Sequence of chain 1.B:
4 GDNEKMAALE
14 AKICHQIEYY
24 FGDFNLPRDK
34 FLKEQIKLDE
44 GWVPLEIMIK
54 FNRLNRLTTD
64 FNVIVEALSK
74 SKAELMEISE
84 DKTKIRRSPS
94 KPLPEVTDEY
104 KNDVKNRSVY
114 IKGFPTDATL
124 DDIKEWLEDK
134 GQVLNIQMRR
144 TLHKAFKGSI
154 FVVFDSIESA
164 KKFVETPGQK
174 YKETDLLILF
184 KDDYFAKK

This small molecule binds to this protein.
Small molecule (SMILES): Nc1ncnc2c1ncn2[C@@H]1O[C@H](CO)[C@@H](O[P](=O)(O)OC[C@H]2O[C@@H](n3ccc(=O)[nH]c3=O)[C@H](O)[C@@H]2O[P](=O)(O)OC[C@H]2O[C@@H](n3cnc4c(N)ncnc43)[C@H](O)[C@@H]2O[P](=O)(O)OC[C@H]2O[C@@H](n3ccc(=O)[nH]c3=O)[C@H](O)[C@@H]2O[P](=O)(O)OC[C@H]2O[C@@H](n3ccc(=O)[nH]c3=O)[C@H](O)[C@@H]2O[P](=O)(O)OC[C@H]2O[C@@H](n3ccc(=O)[nH]c3=O)[C@H](O)[C@@H]2O[P](=O)(O)OC[C@H]2O[C@@H](n3ccc(=O)[nH]c3=O)[C@H](O)[C@@H]2O)[C@H]1O

Binding-site contacts:
Ligand atom OP2 contacts residue ASN55 of chain 1.B at 3.6 Å.
Ligand atom C4' contacts residue ARG56 of chain 1.B at 3.4 Å.
Ligand atom C4 contacts residue PHE34 of chain 1.B at 3.6 Å (hydrophobic).
Ligand atom O2 contacts residue TYR22 of chain 1.B at 3.6 Å.
Ligand atom C5 contacts residue TYR22 of chain 1.B at 3.3 Å (hydrophobic).
Ligand atom OP1 contacts residue ASN55 of chain 1.B at 3.4 Å (h-bond).
Ligand atom C4 contacts residue TYR22 of chain 1.B at 3.4 Å (hydrophobic).
Ligand atom C1' contacts residue ARG56 of chain 1.B at 3.5 Å.
Ligand atom C3' contacts residue ASP32 of chain 1.B at 3.3 Å.
Ligand atom O4' contacts residue LEU123 of chain 1.B at 3.5 Å.
Ligand atom N3 contacts residue LYS53 of chain 1.B at 2.9 Å (salt-bridge).
Ligand atom O2' contacts residue TYR23 of chain 1.B at 3.5 Å.
Ligand atom O2 contacts residue PHE54 of chain 1.B at 3.6 Å.
Ligand atom C5 contacts residue LYS33 of chain 1.B at 3.6 Å.
Ligand atom O2' contacts residue ASN55 of chain 1.B at 3.1 Å (h-bond).
Ligand atom C6 contacts residue LYS33 of chain 1.B at 3.5 Å.
Ligand atom O2' contacts residue LYS33 of chain 1.B at 2.9 Å (salt-bridge).
Ligand atom C5 contacts residue ILE139 of chain 1.B at 3.2 Å (hydrophobic).
Ligand atom O4 contacts residue ILE139 of chain 1.B at 2.8 Å (h-bond).
Ligand atom N3 contacts residue TYR22 of chain 1.B at 3.6 Å.
Ligand atom O4 contacts residue TYR22 of chain 1.B at 3.6 Å.
Ligand atom O4 contacts residue GLU37 of chain 1.B at 3.3 Å (salt-bridge).
Ligand atom O2 contacts residue GLN19 of chain 1.B at 2.9 Å (h-bond).
Ligand atom O2 contacts residue ARG56 of chain 1.B at 3.6 Å (salt-bridge).
Ligand atom O4 contacts residue ASN138 of chain 1.B at 3.4 Å.
Ligand atom O2' contacts residue PHE34 of chain 1.B at 3.5 Å.
Ligand atom O3' contacts residue ARG56 of chain 1.B at 3.6 Å.
Ligand atom O4 contacts residue LYS53 of chain 1.B at 3.5 Å (salt-bridge).
Ligand atom O2 contacts residue ASN55 of chain 1.B at 2.9 Å (h-bond).
Ligand atom C6 contacts residue PHE54 of chain 1.B at 3.6 Å (hydrophobic).
Ligand atom OP1 contacts residue TYR23 of chain 1.B at 2.5 Å (h-bond).
Ligand atom O4' contacts residue ARG56 of chain 1.B at 3.1 Å.
Ligand atom N1 contacts residue TYR22 of chain 1.B at 3.6 Å.
Ligand atom C2 contacts residue TYR22 of chain 1.B at 3.5 Å (hydrophobic).
Ligand atom C5 contacts residue PHE54 of chain 1.B at 3.6 Å (hydrophobic).
Ligand atom O2' contacts residue ASP32 of chain 1.B at 3.1 Å (salt-bridge).
Ligand atom O3' contacts residue ASP32 of chain 1.B at 2.4 Å (salt-bridge).
Ligand atom O2' contacts residue TYR22 of chain 1.B at 3.6 Å.
Ligand atom OP1 contacts residue ARG56 of chain 1.B at 2.8 Å (salt-bridge).
Ligand atom C2 contacts residue ASN55 of chain 1.B at 3.3 Å.